Sequence of chain 1.M:
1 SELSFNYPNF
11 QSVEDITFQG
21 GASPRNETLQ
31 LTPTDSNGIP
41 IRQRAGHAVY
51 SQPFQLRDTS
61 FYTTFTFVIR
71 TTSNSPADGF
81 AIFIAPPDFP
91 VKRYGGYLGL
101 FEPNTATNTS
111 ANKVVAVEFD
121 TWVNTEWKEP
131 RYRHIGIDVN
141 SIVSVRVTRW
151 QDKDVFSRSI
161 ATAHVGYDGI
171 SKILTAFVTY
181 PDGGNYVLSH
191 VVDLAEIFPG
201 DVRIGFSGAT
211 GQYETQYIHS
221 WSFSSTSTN

This small molecule binds to this protein.
Small molecule (SMILES): CC(=O)N[C@@H]1[C@@H](O)[C@@H](O)[C@@H](CO)O[C@@H]1O

Binding-site contacts:
Ligand atom C3 contacts residue ASP78 of chain 1.M at 3.4 Å.
Ligand atom O3 contacts residue ASN124 of chain 1.M at 2.9 Å (h-bond).
Ligand atom O3 contacts residue GLY95 of chain 1.M at 3.7 Å.
Ligand atom C5 contacts residue TRP122 of chain 1.M at 3.8 Å (hydrophobic).
Ligand atom O4 contacts residue ALA77 of chain 1.M at 3.7 Å.
Ligand atom O3 contacts residue ASP78 of chain 1.M at 2.4 Å (salt-bridge).
Ligand atom C2 contacts residue THR4 of chain 1.N at 2.4 Å.
Ligand atom C3 contacts residue THR4 of chain 1.N at 3.1 Å.
Ligand atom O5 contacts residue THR4 of chain 1.N at 2.3 Å (h-bond).
Ligand atom O6 contacts residue THR4 of chain 1.N at 3.9 Å.
Ligand atom O6 contacts residue GLN212 of chain 1.M at 3.4 Å (h-bond).
Ligand atom O4 contacts residue ASP78 of chain 1.M at 2.5 Å (salt-bridge).
Ligand atom N2 contacts residue GLU126 of chain 1.M at 3.2 Å (salt-bridge).
Ligand atom C4 contacts residue ASP78 of chain 1.M at 3.4 Å.
Ligand atom N2 contacts residue ASN124 of chain 1.M at 3.4 Å (h-bond).
Ligand atom O7 contacts residue GLY96 of chain 1.M at 3.0 Å (h-bond).
Ligand atom C1 contacts residue SER5 of chain 1.N at 3.6 Å.
Ligand atom C8 contacts residue GLU126 of chain 1.M at 3.2 Å.
Ligand atom O3 contacts residue GLY96 of chain 1.M at 2.9 Å (h-bond).
Ligand atom C3 contacts residue ASN124 of chain 1.M at 3.5 Å.
Ligand atom C5 contacts residue THR4 of chain 1.N at 3.0 Å.
Ligand atom C6 contacts residue GLN212 of chain 1.M at 3.8 Å.
Ligand atom N2 contacts residue SER5 of chain 1.N at 3.5 Å (h-bond).
Ligand atom C4 contacts residue TRP122 of chain 1.M at 3.8 Å (hydrophobic).
Ligand atom O4 contacts residue GLY211 of chain 1.M at 3.1 Å.
Ligand atom C8 contacts residue SER5 of chain 1.N at 3.6 Å.
Ligand atom C7 contacts residue SER5 of chain 1.N at 3.5 Å.
Ligand atom C4 contacts residue ALA77 of chain 1.M at 3.8 Å (hydrophobic).
Ligand atom C4 contacts residue THR4 of chain 1.N at 3.7 Å.
Ligand atom C7 contacts residue GLU126 of chain 1.M at 3.7 Å.
Ligand atom N2 contacts residue THR4 of chain 1.N at 2.6 Å (h-bond).
Ligand atom O7 contacts residue SER5 of chain 1.N at 3.8 Å.
Ligand atom C7 contacts residue THR4 of chain 1.N at 3.9 Å.
Ligand atom C7 contacts residue GLY96 of chain 1.M at 3.8 Å.
Ligand atom O3 contacts residue TRP122 of chain 1.M at 3.5 Å.
Ligand atom C7 contacts residue ASN124 of chain 1.M at 3.6 Å.
Ligand atom C1 contacts residue THR4 of chain 1.N at 1.3 Å.
Ligand atom O7 contacts residue GLY95 of chain 1.M at 3.7 Å.
Ligand atom O4 contacts residue GLY95 of chain 1.M at 3.8 Å.
Ligand atom C3 contacts residue TRP122 of chain 1.M at 3.5 Å (hydrophobic).

Sequence of chain 1.N:
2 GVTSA